Sequence of chain 1.C:
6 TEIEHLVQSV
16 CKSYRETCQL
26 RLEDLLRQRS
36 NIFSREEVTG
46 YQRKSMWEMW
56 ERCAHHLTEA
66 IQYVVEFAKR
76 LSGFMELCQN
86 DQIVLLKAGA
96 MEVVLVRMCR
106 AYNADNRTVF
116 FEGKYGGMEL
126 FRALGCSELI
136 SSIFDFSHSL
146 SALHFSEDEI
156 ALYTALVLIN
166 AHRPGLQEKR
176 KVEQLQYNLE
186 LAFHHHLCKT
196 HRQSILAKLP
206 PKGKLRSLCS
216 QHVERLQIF

The small molecule below binds the protein below.
Small molecule (SMILES): CC(=O)Nc1cc(-c2ccc(N(C)C(=O)c3c(F)cccc3Cl)c(N3C[C@H]4C[C@H]4C3)c2)n(C(C)C)n1

Binding-site contacts:
Ligand atom O contacts residue LEU62 of chain 1.C at 3.8 Å.
Ligand atom C10 contacts residue PHE126 of chain 1.C at 3.8 Å (hydrophobic).
Ligand atom C contacts residue HIS217 of chain 1.C at 3.7 Å.
Ligand atom N3 contacts residue HIS61 of chain 1.C at 3.9 Å.
Ligand atom C18 contacts residue HIS61 of chain 1.C at 3.7 Å.
Ligand atom O contacts residue HIS217 of chain 1.C at 2.9 Å (h-bond).
Ligand atom C24 contacts residue MET103 of chain 1.C at 3.6 Å (hydrophobic).
Ligand atom C3 contacts residue LEU134 of chain 1.C at 3.9 Å (hydrophobic).
Ligand atom C23 contacts residue HIS61 of chain 1.C at 3.5 Å.
Ligand atom C7 contacts residue LEU129 of chain 1.C at 3.9 Å (hydrophobic).
Ligand atom F contacts residue LEU221 of chain 1.C at 3.8 Å.
Ligand atom F contacts residue TRP55 of chain 1.C at 3.2 Å.
Ligand atom C21 contacts residue PHE115 of chain 1.C at 3.9 Å (hydrophobic).
Ligand atom C6 contacts residue LEU221 of chain 1.C at 3.7 Å (hydrophobic).
Ligand atom O1 contacts residue HIS61 of chain 1.C at 3.9 Å.
Ligand atom C25 contacts residue CYS58 of chain 1.C at 3.8 Å (hydrophobic).
Ligand atom CL contacts residue ILE135 of chain 1.C at 3.2 Å.
Ligand atom C7 contacts residue CYS58 of chain 1.C at 3.9 Å (hydrophobic).
Ligand atom C23 contacts residue LEU62 of chain 1.C at 3.9 Å (hydrophobic).
Ligand atom C11 contacts residue PHE139 of chain 1.C at 3.7 Å (hydrophobic).
Ligand atom CL contacts residue LEU134 of chain 1.C at 3.8 Å.
Ligand atom C18 contacts residue PHE116 of chain 1.C at 3.6 Å (hydrophobic).
Ligand atom C12 contacts residue ILE135 of chain 1.C at 3.9 Å (hydrophobic).
Ligand atom C4 contacts residue PHE224 of chain 1.C at 3.8 Å (hydrophobic).
Ligand atom C12 contacts residue PHE126 of chain 1.C at 3.4 Å (hydrophobic).
Ligand atom C21 contacts residue GLU117 of chain 1.C at 3.9 Å.
Ligand atom CL contacts residue ILE138 of chain 1.C at 3.6 Å.
Ligand atom C26 contacts residue CYS58 of chain 1.C at 3.8 Å (hydrophobic).
Ligand atom O1 contacts residue PHE116 of chain 1.C at 3.5 Å.
Ligand atom C12 contacts residue PHE139 of chain 1.C at 3.6 Å (hydrophobic).
Ligand atom C4 contacts residue CYS131 of chain 1.C at 3.8 Å (hydrophobic).
Ligand atom C13 contacts residue ILE138 of chain 1.C at 3.8 Å (hydrophobic).
Ligand atom C23 contacts residue ALA65 of chain 1.C at 3.5 Å (hydrophobic).
Ligand atom F contacts residue CYS58 of chain 1.C at 3.0 Å.
Ligand atom O1 contacts residue GLU117 of chain 1.C at 2.7 Å (salt-bridge).
Ligand atom C11 contacts residue VAL114 of chain 1.C at 3.9 Å (hydrophobic).
Ligand atom CL contacts residue HIS217 of chain 1.C at 3.8 Å.
Ligand atom C17 contacts residue HIS61 of chain 1.C at 3.9 Å.
Ligand atom C19 contacts residue HIS61 of chain 1.C at 3.7 Å.
Ligand atom C20 contacts residue GLU117 of chain 1.C at 3.6 Å.